Sequence of chain 1.A:
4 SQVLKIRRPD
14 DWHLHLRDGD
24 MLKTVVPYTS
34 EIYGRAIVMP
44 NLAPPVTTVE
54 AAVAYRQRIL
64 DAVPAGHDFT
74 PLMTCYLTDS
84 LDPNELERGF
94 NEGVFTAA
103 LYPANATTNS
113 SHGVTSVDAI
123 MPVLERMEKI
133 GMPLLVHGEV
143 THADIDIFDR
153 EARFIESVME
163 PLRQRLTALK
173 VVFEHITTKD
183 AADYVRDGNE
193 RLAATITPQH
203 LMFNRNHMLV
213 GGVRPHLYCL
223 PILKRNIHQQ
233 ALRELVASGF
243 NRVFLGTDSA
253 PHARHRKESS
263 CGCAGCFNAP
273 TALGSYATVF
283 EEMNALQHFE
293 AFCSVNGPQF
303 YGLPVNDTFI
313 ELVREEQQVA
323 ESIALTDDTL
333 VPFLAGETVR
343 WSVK

A small-molecule ligand and the protein it binds are described below.
Small molecule (SMILES): O=C(O)c1[nH]c(=O)[nH]c(=O)c1F

Binding-site contacts:
Ligand atom O6 contacts residue KCX102 of chain 1.A at 4.0 Å.
Ligand atom N1 contacts residue ZN1 of chain 1.C at 4.2 Å.
Ligand atom F5 contacts residue TYR104 of chain 1.A at 4.0 Å.
Ligand atom C6 contacts residue HIS139 of chain 1.A at 4.0 Å.
Ligand atom O6 contacts residue ZN1 of chain 1.C at 2.6 Å.
Ligand atom C41 contacts residue ALA252 of chain 1.A at 4.1 Å (hydrophobic).
Ligand atom C6 contacts residue ZN1 of chain 1.C at 3.5 Å.
Ligand atom C41 contacts residue ASN44 of chain 1.A at 3.9 Å.
Ligand atom O42 contacts residue HIS18 of chain 1.A at 3.7 Å.
Ligand atom N3 contacts residue ALA252 of chain 1.A at 3.9 Å.
Ligand atom O42 contacts residue ARG20 of chain 1.A at 3.0 Å (salt-bridge).
Ligand atom N1 contacts residue LEU222 of chain 1.A at 2.9 Å (h-bond).
Ligand atom C4 contacts residue ALA266 of chain 1.A at 3.8 Å (hydrophobic).
Ligand atom C6 contacts residue LEU222 of chain 1.A at 3.8 Å (hydrophobic).
Ligand atom C5 contacts residue ASN44 of chain 1.A at 4.2 Å.
Ligand atom O6 contacts residue ZN1 of chain 1.D at 4.2 Å.
Ligand atom N3 contacts residue GLY267 of chain 1.A at 3.8 Å.
Ligand atom N1 contacts residue ASP250 of chain 1.A at 3.9 Å.
Ligand atom C2 contacts residue LEU222 of chain 1.A at 3.6 Å (hydrophobic).
Ligand atom O42 contacts residue ASN44 of chain 1.A at 2.8 Å (h-bond).
Ligand atom C2 contacts residue ALA266 of chain 1.A at 3.7 Å (hydrophobic).
Ligand atom O2 contacts residue GLY267 of chain 1.A at 3.3 Å (h-bond).
Ligand atom C2 contacts residue GLY267 of chain 1.A at 4.1 Å.
Ligand atom C41 contacts residue ALA266 of chain 1.A at 3.9 Å (hydrophobic).
Ligand atom F5 contacts residue HIS18 of chain 1.A at 4.0 Å.
Ligand atom O2 contacts residue ALA266 of chain 1.A at 3.4 Å.
Ligand atom O2 contacts residue LEU222 of chain 1.A at 2.8 Å (h-bond).
Ligand atom C41 contacts residue HIS254 of chain 1.A at 4.1 Å.
Ligand atom F5 contacts residue KCX102 of chain 1.A at 4.0 Å.
Ligand atom O2 contacts residue CYS221 of chain 1.A at 3.3 Å.
Ligand atom O6 contacts residue LEU222 of chain 1.A at 3.9 Å.
Ligand atom N3 contacts residue ALA266 of chain 1.A at 3.0 Å (h-bond).
Ligand atom C41 contacts residue ARG20 of chain 1.A at 3.6 Å.
Ligand atom O41 contacts residue ALA266 of chain 1.A at 3.2 Å (h-bond).
Ligand atom C2 contacts residue ASP250 of chain 1.A at 4.1 Å.
Ligand atom O6 contacts residue HIS139 of chain 1.A at 3.0 Å (h-bond).
Ligand atom F5 contacts residue ASN44 of chain 1.A at 3.1 Å.
Ligand atom O41 contacts residue ARG20 of chain 1.A at 3.1 Å (salt-bridge).
Ligand atom C4 contacts residue ALA252 of chain 1.A at 4.2 Å (hydrophobic).
Ligand atom O41 contacts residue HIS254 of chain 1.A at 2.9 Å (h-bond).